The protein below binds the small molecule below.
Small molecule (SMILES): CO[C@H]1O[C@H](CO)[C@H](O)[C@H](O)[C@H]1O

Binding-site contacts:
Ligand atom O1 contacts residue TYR122 of chain 2.C at 4.4 Å.
Ligand atom C7 contacts residue TYR122 of chain 2.C at 3.4 Å (hydrophobic).
Ligand atom C7 contacts residue TYR78 of chain 2.C at 3.4 Å (hydrophobic).
Ligand atom C5 contacts residue ASP125 of chain 2.C at 4.0 Å.
Ligand atom O6 contacts residue VAL80 of chain 2.C at 4.2 Å.
Ligand atom O4 contacts residue ASP125 of chain 2.C at 2.9 Å (salt-bridge).
Ligand atom C5 contacts residue TYR122 of chain 2.C at 3.9 Å (hydrophobic).
Ligand atom C2 contacts residue PHE47 of chain 2.C at 3.9 Å (hydrophobic).
Ligand atom C2 contacts residue GLY121 of chain 2.C at 4.4 Å.
Ligand atom C5 contacts residue TYR78 of chain 2.C at 3.8 Å (hydrophobic).
Ligand atom C4 contacts residue GLY121 of chain 2.C at 4.5 Å.
Ligand atom C4 contacts residue TYR78 of chain 2.C at 4.0 Å (hydrophobic).
Ligand atom O4 contacts residue TYR122 of chain 2.C at 4.2 Å.
Ligand atom O4 contacts residue GLY121 of chain 2.C at 3.4 Å.
Ligand atom C6 contacts residue TRP123 of chain 2.C at 3.5 Å (hydrophobic).
Ligand atom O5 contacts residue TYR122 of chain 2.C at 2.9 Å (h-bond).
Ligand atom C4 contacts residue GLY1 of chain 2.C at 3.9 Å.
Ligand atom O1 contacts residue TYR78 of chain 2.C at 3.6 Å.
Ligand atom C6 contacts residue TYR122 of chain 2.C at 3.8 Å (hydrophobic).
Ligand atom O6 contacts residue TYR122 of chain 2.C at 2.8 Å (h-bond).
Ligand atom C2 contacts residue GLY1 of chain 2.C at 4.2 Å.
Ligand atom O6 contacts residue TRP123 of chain 2.C at 2.8 Å (h-bond).
Ligand atom O5 contacts residue GLY121 of chain 2.C at 3.8 Å.
Ligand atom O4 contacts residue GLY1 of chain 2.C at 2.9 Å (h-bond).
Ligand atom C3 contacts residue GLY1 of chain 2.C at 3.8 Å.
Ligand atom C1 contacts residue TYR122 of chain 2.C at 3.8 Å (hydrophobic).
Ligand atom C1 contacts residue GLY121 of chain 2.C at 4.4 Å.
Ligand atom C1 contacts residue PHE47 of chain 2.C at 4.1 Å (hydrophobic).
Ligand atom O6 contacts residue GLY121 of chain 2.C at 3.6 Å.
Ligand atom C3 contacts residue TYR78 of chain 2.C at 4.0 Å (hydrophobic).
Ligand atom C6 contacts residue VAL80 of chain 2.C at 4.0 Å (hydrophobic).
Ligand atom C6 contacts residue ASP125 of chain 2.C at 3.3 Å.
Ligand atom O3 contacts residue GLY1 of chain 2.C at 2.8 Å (h-bond).
Ligand atom O2 contacts residue PHE47 of chain 2.C at 4.0 Å.
Ligand atom O6 contacts residue ASP125 of chain 2.C at 3.1 Å (salt-bridge).
Ligand atom C6 contacts residue TYR78 of chain 2.C at 3.9 Å (hydrophobic).
Ligand atom C4 contacts residue ASP125 of chain 2.C at 3.5 Å.

Sequence of chain 2.C:
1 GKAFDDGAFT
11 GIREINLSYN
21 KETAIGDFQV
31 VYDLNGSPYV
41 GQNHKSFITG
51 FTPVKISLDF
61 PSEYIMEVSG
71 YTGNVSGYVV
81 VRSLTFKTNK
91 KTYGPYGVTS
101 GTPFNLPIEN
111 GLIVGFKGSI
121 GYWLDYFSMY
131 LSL